Binding-site contacts:
Ligand atom OAF contacts residue TYR61 of chain 1.I at 3.6 Å.
Ligand atom CG contacts residue TRP66 of chain 1.I at 3.6 Å (hydrophobic).
Ligand atom N contacts residue TYR47 of chain 1.I at 3.7 Å.
Ligand atom CD2 contacts residue HIS64 of chain 1.I at 3.8 Å.
Ligand atom NAT contacts residue HIS59 of chain 1.I at 2.8 Å (h-bond).
Ligand atom CG contacts residue SER60 of chain 1.I at 3.8 Å.
Ligand atom O contacts residue TYR47 of chain 1.I at 2.6 Å (h-bond).
Ligand atom C contacts residue TYR47 of chain 1.I at 3.5 Å (hydrophobic).
Ligand atom NAS contacts residue PRO48 of chain 1.I at 3.6 Å.
Ligand atom C contacts residue HIS59 of chain 1.I at 3.6 Å.
Ligand atom CB contacts residue TRP66 of chain 1.I at 3.5 Å (hydrophobic).
Ligand atom CAM contacts residue PRO35 of chain 1.I at 3.8 Å (hydrophobic).
Ligand atom CG contacts residue TRP37 of chain 1.I at 3.8 Å (hydrophobic).
Ligand atom CA contacts residue HIS59 of chain 1.I at 3.4 Å.
Ligand atom CAO contacts residue TYR61 of chain 1.I at 3.3 Å (hydrophobic).
Ligand atom CB contacts residue TYR47 of chain 1.I at 3.6 Å (hydrophobic).
Ligand atom CBE contacts residue TYR61 of chain 1.I at 3.6 Å (hydrophobic).
Ligand atom OD1 contacts residue SER60 of chain 1.I at 2.7 Å (h-bond).
Ligand atom CAM contacts residue PRO48 of chain 1.I at 3.0 Å (hydrophobic).
Ligand atom CAI contacts residue HIS59 of chain 1.I at 3.7 Å.
Ligand atom CG contacts residue HIS64 of chain 1.I at 3.7 Å.
Ligand atom CAO contacts residue ARG18 of chain 1.I at 3.7 Å.
Ligand atom SAV contacts residue PHE25 of chain 1.I at 3.7 Å.
Ligand atom OAF contacts residue HIS64 of chain 1.I at 3.3 Å.
Ligand atom CAX contacts residue TYR61 of chain 1.I at 3.4 Å (hydrophobic).
Ligand atom NAS contacts residue ARG56 of chain 1.I at 3.1 Å (salt-bridge).
Ligand atom CAK contacts residue ILE58 of chain 1.I at 3.5 Å (hydrophobic).
Ligand atom OAF contacts residue PHE40 of chain 1.I at 3.7 Å.
Ligand atom CAN contacts residue ASN16 of chain 1.I at 3.8 Å.
Ligand atom OAG contacts residue TYR61 of chain 1.I at 3.6 Å.
Ligand atom OD1 contacts residue HIS64 of chain 1.I at 2.8 Å (h-bond).
Ligand atom CB contacts residue HIS59 of chain 1.I at 3.5 Å.
Ligand atom NAU contacts residue TYR61 of chain 1.I at 3.7 Å.
Ligand atom CAK contacts residue TYR47 of chain 1.I at 3.8 Å (hydrophobic).
Ligand atom CAY contacts residue TYR61 of chain 1.I at 3.7 Å (hydrophobic).
Ligand atom OD1 contacts residue TYR61 of chain 1.I at 3.8 Å.
Ligand atom CD2 contacts residue TYR47 of chain 1.I at 3.5 Å (hydrophobic).
Ligand atom CAB contacts residue TYR47 of chain 1.I at 3.5 Å (hydrophobic).
Ligand atom CD2 contacts residue TRP37 of chain 1.I at 3.5 Å (hydrophobic).
Ligand atom CBB contacts residue TYR47 of chain 1.I at 3.7 Å (hydrophobic).

Sequence of chain 1.I:
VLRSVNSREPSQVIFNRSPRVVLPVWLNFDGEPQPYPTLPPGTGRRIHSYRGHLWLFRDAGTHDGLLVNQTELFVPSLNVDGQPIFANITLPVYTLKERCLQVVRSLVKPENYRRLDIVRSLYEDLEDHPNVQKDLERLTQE

The small molecule below binds the protein below.
Small molecule (SMILES): Cc1ncsc1-c1ccc(CNC(=O)[C@@H]2C[C@@H](O)CN2C(=O)[C@@H](NC(=O)C2CC2)C(C)(C)C)cc1